The small molecule below binds the protein below.
Small molecule (SMILES): CC(=O)N[C@@H]1[C@@H](O)[C@H](O)[C@@H](CO)O[C@H]1O

Sequence of chain 1.C:
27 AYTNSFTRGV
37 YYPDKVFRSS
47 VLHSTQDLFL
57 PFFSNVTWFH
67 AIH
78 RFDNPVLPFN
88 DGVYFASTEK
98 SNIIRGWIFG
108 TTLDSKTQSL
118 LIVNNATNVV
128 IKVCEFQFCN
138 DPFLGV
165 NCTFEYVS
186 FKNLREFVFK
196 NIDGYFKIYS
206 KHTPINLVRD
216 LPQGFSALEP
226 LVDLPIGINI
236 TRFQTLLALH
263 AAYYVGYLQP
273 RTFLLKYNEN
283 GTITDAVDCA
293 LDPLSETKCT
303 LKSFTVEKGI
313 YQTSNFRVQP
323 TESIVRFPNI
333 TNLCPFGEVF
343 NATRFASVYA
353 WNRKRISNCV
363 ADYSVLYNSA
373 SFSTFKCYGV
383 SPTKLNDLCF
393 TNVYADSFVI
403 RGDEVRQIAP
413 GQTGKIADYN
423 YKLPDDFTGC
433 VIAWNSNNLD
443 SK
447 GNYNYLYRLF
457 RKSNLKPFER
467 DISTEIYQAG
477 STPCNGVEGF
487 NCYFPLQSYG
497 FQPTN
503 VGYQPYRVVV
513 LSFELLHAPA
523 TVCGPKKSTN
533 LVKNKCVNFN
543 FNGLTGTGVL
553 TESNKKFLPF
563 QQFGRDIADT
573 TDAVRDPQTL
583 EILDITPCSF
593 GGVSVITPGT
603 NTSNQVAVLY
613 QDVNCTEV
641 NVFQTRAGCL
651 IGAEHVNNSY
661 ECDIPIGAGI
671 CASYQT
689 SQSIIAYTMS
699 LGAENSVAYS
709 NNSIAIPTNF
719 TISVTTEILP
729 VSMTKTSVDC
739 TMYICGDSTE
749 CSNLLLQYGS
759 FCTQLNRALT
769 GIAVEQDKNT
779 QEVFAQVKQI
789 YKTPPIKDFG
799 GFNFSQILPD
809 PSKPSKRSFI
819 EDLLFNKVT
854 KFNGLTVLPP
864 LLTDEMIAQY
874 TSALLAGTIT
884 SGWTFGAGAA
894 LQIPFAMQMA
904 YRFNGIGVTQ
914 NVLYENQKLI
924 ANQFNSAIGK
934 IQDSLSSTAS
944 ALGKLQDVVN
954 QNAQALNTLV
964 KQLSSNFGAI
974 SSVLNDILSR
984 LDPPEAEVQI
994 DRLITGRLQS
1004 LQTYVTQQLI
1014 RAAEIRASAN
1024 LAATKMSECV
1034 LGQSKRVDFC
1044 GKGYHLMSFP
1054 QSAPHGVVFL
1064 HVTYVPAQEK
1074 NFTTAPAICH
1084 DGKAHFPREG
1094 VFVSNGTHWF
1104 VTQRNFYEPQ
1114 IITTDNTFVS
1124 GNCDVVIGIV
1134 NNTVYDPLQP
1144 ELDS

Binding-site contacts:
Ligand atom C3 contacts residue ASN616 of chain 1.C at 3.9 Å.
Ligand atom O5 contacts residue ASN616 of chain 1.C at 2.5 Å (h-bond).
Ligand atom N2 contacts residue ASN616 of chain 1.C at 3.0 Å (h-bond).
Ligand atom C5 contacts residue ASN616 of chain 1.C at 3.7 Å.
Ligand atom O6 contacts residue THR618 of chain 1.C at 4.3 Å.
Ligand atom C1 contacts residue ASN616 of chain 1.C at 1.4 Å.
Ligand atom C7 contacts residue ASN616 of chain 1.C at 4.2 Å.
Ligand atom C2 contacts residue ASN616 of chain 1.C at 2.6 Å.
Ligand atom C4 contacts residue ASN616 of chain 1.C at 4.3 Å.